Sequence of chain 1.A:
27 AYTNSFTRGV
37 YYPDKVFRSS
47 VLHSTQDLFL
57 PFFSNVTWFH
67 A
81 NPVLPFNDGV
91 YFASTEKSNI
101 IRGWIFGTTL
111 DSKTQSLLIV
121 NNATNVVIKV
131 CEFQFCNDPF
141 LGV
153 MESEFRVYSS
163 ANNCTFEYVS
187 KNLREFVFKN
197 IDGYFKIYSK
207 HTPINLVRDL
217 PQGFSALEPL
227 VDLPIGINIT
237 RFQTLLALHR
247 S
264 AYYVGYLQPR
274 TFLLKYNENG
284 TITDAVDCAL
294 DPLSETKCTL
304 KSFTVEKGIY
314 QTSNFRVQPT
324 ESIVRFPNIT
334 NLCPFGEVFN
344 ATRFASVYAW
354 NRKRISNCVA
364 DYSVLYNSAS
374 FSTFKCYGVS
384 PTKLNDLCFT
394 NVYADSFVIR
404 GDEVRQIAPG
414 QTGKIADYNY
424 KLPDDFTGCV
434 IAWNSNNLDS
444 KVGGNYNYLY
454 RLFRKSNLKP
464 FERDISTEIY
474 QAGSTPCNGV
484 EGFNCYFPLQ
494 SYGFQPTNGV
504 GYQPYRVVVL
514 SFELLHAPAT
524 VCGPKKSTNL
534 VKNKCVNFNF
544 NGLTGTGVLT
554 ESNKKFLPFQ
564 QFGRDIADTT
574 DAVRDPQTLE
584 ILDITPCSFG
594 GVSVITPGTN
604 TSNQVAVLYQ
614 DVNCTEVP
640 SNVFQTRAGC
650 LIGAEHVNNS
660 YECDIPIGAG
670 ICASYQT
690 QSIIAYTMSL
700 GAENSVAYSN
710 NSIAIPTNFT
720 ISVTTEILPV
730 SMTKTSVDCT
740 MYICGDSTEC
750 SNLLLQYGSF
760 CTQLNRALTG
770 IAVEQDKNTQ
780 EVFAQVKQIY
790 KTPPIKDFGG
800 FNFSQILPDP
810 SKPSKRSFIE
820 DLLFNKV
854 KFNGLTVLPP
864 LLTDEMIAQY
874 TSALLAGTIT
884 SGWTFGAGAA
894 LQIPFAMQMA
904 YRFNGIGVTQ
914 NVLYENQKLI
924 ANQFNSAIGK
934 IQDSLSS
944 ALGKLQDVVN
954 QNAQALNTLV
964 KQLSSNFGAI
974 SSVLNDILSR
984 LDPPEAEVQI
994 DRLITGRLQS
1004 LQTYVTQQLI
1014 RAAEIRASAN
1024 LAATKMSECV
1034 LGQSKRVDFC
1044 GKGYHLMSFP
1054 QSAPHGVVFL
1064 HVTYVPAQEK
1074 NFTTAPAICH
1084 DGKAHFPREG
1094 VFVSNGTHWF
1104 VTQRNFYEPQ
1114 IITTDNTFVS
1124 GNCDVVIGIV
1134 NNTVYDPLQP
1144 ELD

This protein binds this small molecule.
Small molecule (SMILES): CC(=O)N[C@H]1[C@H](O[C@H]2[C@H](O)[C@@H](NC(C)=O)CO[C@@H]2CO)O[C@H](CO)[C@@H](O)[C@@H]1O

Binding-site contacts:
Ligand atom C6 contacts residue ALA706 of chain 1.A at 4.2 Å (hydrophobic).
Ligand atom N2 contacts residue ASN1074 of chain 1.A at 2.9 Å (h-bond).
Ligand atom C1 contacts residue ASN1074 of chain 1.A at 1.5 Å.
Ligand atom O7 contacts residue ALA706 of chain 1.A at 4.2 Å.
Ligand atom O5 contacts residue ASN1074 of chain 1.A at 2.4 Å (h-bond).
Ligand atom C8 contacts residue GLU1072 of chain 1.A at 3.2 Å.
Ligand atom C7 contacts residue ALA706 of chain 1.A at 4.4 Å (hydrophobic).
Ligand atom C5 contacts residue ALA706 of chain 1.A at 3.7 Å (hydrophobic).
Ligand atom C8 contacts residue ASN1074 of chain 1.A at 4.4 Å.
Ligand atom C5 contacts residue ASN1074 of chain 1.A at 3.6 Å.
Ligand atom C4 contacts residue ASN1074 of chain 1.A at 4.3 Å.
Ligand atom C7 contacts residue ASN1074 of chain 1.A at 3.6 Å.
Ligand atom C4 contacts residue ALA706 of chain 1.A at 4.3 Å (hydrophobic).
Ligand atom C8 contacts residue LYS1073 of chain 1.A at 4.2 Å.
Ligand atom C3 contacts residue ASN1074 of chain 1.A at 3.9 Å.
Ligand atom N2 contacts residue ALA706 of chain 1.A at 4.2 Å.
Ligand atom C2 contacts residue ASN1074 of chain 1.A at 2.6 Å.
Ligand atom O4 contacts residue ALA706 of chain 1.A at 3.8 Å.
Ligand atom C7 contacts residue GLU1072 of chain 1.A at 4.4 Å.
Ligand atom O7 contacts residue ASN1074 of chain 1.A at 3.5 Å (h-bond).